Binding-site contacts:
Ligand atom O1A contacts residue GLY202 of chain 1.B at 3.3 Å (h-bond).
Ligand atom O2G contacts residue GLU227 of chain 1.B at 3.2 Å (salt-bridge).
Ligand atom PB contacts residue GLY202 of chain 1.B at 3.2 Å.
Ligand atom O3' contacts residue LYS423 of chain 1.B at 3.2 Å.
Ligand atom O3A contacts residue GLY202 of chain 1.B at 2.8 Å (h-bond).
Ligand atom N9 contacts residue GLN426 of chain 1.B at 3.6 Å (h-bond).
Ligand atom O4' contacts residue GLN426 of chain 1.B at 3.6 Å (h-bond).
Ligand atom O3B contacts residue GLU227 of chain 1.B at 3.6 Å.
Ligand atom O1A contacts residue ARG236 of chain 1.B at 2.6 Å (salt-bridge).
Ligand atom O3A contacts residue SER204 of chain 1.B at 3.4 Å.
Ligand atom O2' contacts residue ASP410 of chain 1.A at 3.4 Å (salt-bridge).
Ligand atom O3B contacts residue LYS203 of chain 1.B at 3.3 Å (salt-bridge).
Ligand atom O2G contacts residue LYS203 of chain 1.B at 3.2 Å (salt-bridge).
Ligand atom S1G contacts residue VAL199 of chain 1.B at 3.6 Å.
Ligand atom N1 contacts residue ASP247 of chain 1.B at 3.4 Å (salt-bridge).
Ligand atom O1B contacts residue VAL201 of chain 1.B at 3.6 Å (h-bond).
Ligand atom O2B contacts residue ASN200 of chain 1.B at 2.8 Å (h-bond).
Ligand atom S1G contacts residue ASN200 of chain 1.B at 2.9 Å (h-bond).
Ligand atom PB contacts residue MG1 of chain 1.K at 2.7 Å.
Ligand atom O3G contacts residue ARG407 of chain 1.A at 3.5 Å (salt-bridge).
Ligand atom O3G contacts residue MG1 of chain 1.K at 3.4 Å.
Ligand atom O1B contacts residue ASN200 of chain 1.B at 3.3 Å (h-bond).
Ligand atom N6 contacts residue LEU246 of chain 1.B at 3.4 Å.
Ligand atom O2B contacts residue MG1 of chain 1.K at 3.6 Å.
Ligand atom O3A contacts residue MG1 of chain 1.K at 2.5 Å.
Ligand atom C6 contacts residue LEU246 of chain 1.B at 3.5 Å (hydrophobic).
Ligand atom O3B contacts residue MG1 of chain 1.K at 2.0 Å.
Ligand atom N7 contacts residue ARG407 of chain 1.A at 3.6 Å.
Ligand atom O5' contacts residue GLY202 of chain 1.B at 3.2 Å (h-bond).
Ligand atom O3G contacts residue LYS405 of chain 1.A at 3.0 Å (salt-bridge).
Ligand atom O2A contacts residue ARG236 of chain 1.B at 2.9 Å (salt-bridge).
Ligand atom S1G contacts residue LYS405 of chain 1.A at 2.7 Å (salt-bridge).
Ligand atom PA contacts residue GLY202 of chain 1.B at 3.3 Å.
Ligand atom O1A contacts residue LEU205 of chain 1.B at 2.9 Å (h-bond).
Ligand atom PG contacts residue MG1 of chain 1.K at 3.1 Å.
Ligand atom O1B contacts residue GLY202 of chain 1.B at 2.7 Å (h-bond).
Ligand atom O1A contacts residue SER204 of chain 1.B at 3.2 Å.
Ligand atom N6 contacts residue TYR408 of chain 1.A at 3.2 Å (h-bond).
Ligand atom PA contacts residue ARG236 of chain 1.B at 3.2 Å.
Ligand atom PG contacts residue LYS405 of chain 1.A at 3.5 Å.

Sequence of chain 1.B:
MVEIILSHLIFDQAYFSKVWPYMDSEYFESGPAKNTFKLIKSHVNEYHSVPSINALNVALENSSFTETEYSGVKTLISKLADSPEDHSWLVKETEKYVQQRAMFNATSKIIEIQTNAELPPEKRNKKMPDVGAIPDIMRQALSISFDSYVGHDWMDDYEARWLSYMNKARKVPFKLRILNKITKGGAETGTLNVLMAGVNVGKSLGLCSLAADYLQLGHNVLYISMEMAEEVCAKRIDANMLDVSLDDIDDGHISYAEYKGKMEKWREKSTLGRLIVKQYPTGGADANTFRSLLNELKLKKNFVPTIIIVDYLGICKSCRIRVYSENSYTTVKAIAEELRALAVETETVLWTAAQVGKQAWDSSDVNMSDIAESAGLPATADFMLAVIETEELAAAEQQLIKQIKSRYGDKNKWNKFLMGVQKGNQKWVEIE

Sequence of chain 1.A:
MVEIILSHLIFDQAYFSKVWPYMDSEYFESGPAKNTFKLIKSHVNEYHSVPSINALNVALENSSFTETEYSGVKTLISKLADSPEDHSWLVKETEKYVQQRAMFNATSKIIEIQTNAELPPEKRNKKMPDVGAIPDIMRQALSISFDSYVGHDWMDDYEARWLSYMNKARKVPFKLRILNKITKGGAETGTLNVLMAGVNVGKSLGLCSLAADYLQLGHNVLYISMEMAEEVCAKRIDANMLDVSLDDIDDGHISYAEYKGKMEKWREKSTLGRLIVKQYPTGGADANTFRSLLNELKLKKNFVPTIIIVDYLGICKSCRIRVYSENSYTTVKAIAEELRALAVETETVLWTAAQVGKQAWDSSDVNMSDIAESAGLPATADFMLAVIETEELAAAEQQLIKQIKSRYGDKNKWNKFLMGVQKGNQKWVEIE

This protein binds this small molecule.
Small molecule (SMILES): Nc1ncnc2c1ncn2[C@@H]1O[C@H](COP(=O)(O)OP(=O)(O)OP(O)(O)=S)[C@@H](O)[C@H]1O